Binding-site contacts:
Ligand atom C1 contacts residue ASN227 of chain 1.F at 1.5 Å.
Ligand atom C3 contacts residue ASN227 of chain 1.F at 3.8 Å.
Ligand atom C3 contacts residue ARG204 of chain 1.F at 4.3 Å.
Ligand atom N2 contacts residue ARG204 of chain 1.F at 3.8 Å.
Ligand atom C1 contacts residue ARG204 of chain 1.F at 3.9 Å.
Ligand atom C5 contacts residue ASN227 of chain 1.F at 3.7 Å.
Ligand atom C8 contacts residue THR225 of chain 1.F at 3.0 Å.
Ligand atom O5 contacts residue ASN227 of chain 1.F at 2.4 Å (h-bond).
Ligand atom C7 contacts residue THR225 of chain 1.F at 4.4 Å.
Ligand atom C4 contacts residue ASN227 of chain 1.F at 4.3 Å.
Ligand atom C8 contacts residue TYR226 of chain 1.F at 3.7 Å (hydrophobic).
Ligand atom N2 contacts residue ASN227 of chain 1.F at 2.9 Å (h-bond).
Ligand atom O7 contacts residue ASN227 of chain 1.F at 3.1 Å (h-bond).
Ligand atom C2 contacts residue ASN227 of chain 1.F at 2.5 Å.
Ligand atom C7 contacts residue ASN227 of chain 1.F at 3.2 Å.
Ligand atom C2 contacts residue ARG204 of chain 1.F at 4.2 Å.
Ligand atom C8 contacts residue ASN227 of chain 1.F at 3.6 Å.

Sequence of chain 1.F:
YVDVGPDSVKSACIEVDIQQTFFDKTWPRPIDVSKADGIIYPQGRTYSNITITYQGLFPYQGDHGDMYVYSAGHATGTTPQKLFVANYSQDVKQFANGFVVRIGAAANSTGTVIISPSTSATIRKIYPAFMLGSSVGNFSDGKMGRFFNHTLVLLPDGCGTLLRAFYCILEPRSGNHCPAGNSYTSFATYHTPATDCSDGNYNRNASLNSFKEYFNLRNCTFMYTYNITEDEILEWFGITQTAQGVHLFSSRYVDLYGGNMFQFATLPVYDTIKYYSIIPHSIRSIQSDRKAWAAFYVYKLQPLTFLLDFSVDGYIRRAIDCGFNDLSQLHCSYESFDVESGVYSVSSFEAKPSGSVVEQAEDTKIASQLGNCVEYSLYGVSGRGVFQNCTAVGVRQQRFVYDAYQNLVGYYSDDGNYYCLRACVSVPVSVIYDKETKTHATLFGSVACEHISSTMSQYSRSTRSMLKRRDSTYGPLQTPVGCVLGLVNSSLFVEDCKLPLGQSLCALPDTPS

A small-molecule ligand and the protein it binds are described below.
Small molecule (SMILES): CC(=O)N[C@@H]1[C@@H](O)[C@H](O)[C@@H](CO)O[C@H]1O